Sequence of chain 1.A:
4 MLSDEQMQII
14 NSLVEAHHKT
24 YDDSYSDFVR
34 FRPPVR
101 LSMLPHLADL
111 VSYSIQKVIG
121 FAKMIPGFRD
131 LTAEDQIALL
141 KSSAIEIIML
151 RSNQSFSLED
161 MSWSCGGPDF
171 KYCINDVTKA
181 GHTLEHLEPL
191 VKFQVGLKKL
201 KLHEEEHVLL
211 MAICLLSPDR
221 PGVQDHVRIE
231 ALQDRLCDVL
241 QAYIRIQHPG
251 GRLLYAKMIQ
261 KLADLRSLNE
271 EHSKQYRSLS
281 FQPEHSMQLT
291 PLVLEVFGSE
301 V

A protein and the small-molecule ligand that binds it are described below.
Small molecule (SMILES): CC[C@H](C)[C@H](NC(=O)[C@H](CCCCN)NC(=O)[C@@H](N)Cc1cnc[nH]1)C(=O)N[C@@H](CC(C)C)C(=O)N[C@@H](Cc1cnc[nH]1)C(=O)N[C@@H](CCCN=C(N)N)C(=O)N[C@@H](CC(C)C)C(=O)N[C@@H](CC(C)C)C(=O)N[C@H](C=O)CCC(N)=O

Binding-site contacts:
Ligand atom CB contacts residue GLU295 of chain 1.A at 3.2 Å.
Ligand atom CE1 contacts residue ALA133 of chain 1.A at 3.8 Å (hydrophobic).
Ligand atom O contacts residue LYS123 of chain 1.A at 3.0 Å (salt-bridge).
Ligand atom CD1 contacts residue ILE137 of chain 1.A at 3.6 Å (hydrophobic).
Ligand atom CD1 contacts residue PRO291 of chain 1.A at 3.8 Å (hydrophobic).
Ligand atom CD1 contacts residue GLU295 of chain 1.A at 3.9 Å.
Ligand atom N contacts residue GLU295 of chain 1.A at 3.4 Å (salt-bridge).
Ligand atom OE1 contacts residue LYS123 of chain 1.A at 3.6 Å (salt-bridge).
Ligand atom CG1 contacts residue GLU295 of chain 1.A at 3.5 Å.
Ligand atom CG contacts residue VAL296 of chain 1.A at 3.8 Å (hydrophobic).
Ligand atom CE1 contacts residue GLU300 of chain 1.A at 3.7 Å.
Ligand atom CD2 contacts residue GLN136 of chain 1.A at 3.9 Å.
Ligand atom NE2 contacts residue LYS141 of chain 1.A at 3.3 Å (salt-bridge).
Ligand atom O contacts residue ARG129 of chain 1.A at 3.7 Å.
Ligand atom CG contacts residue ARG129 of chain 1.A at 3.3 Å.
Ligand atom N contacts residue GLU295 of chain 1.A at 2.6 Å (salt-bridge).
Ligand atom CD1 contacts residue GLU295 of chain 1.A at 3.9 Å.
Ligand atom C contacts residue GLU295 of chain 1.A at 3.5 Å.
Ligand atom ND1 contacts residue ILE137 of chain 1.A at 3.9 Å.
Ligand atom CB contacts residue ARG129 of chain 1.A at 3.4 Å.
Ligand atom O contacts residue GLU295 of chain 1.A at 3.6 Å.
Ligand atom CD contacts residue ARG129 of chain 1.A at 3.5 Å.
Ligand atom NE2 contacts residue GLU300 of chain 1.A at 3.2 Å (salt-bridge).
Ligand atom CG2 contacts residue LEU292 of chain 1.A at 3.7 Å (hydrophobic).
Ligand atom NE2 contacts residue ARG129 of chain 1.A at 3.8 Å.
Ligand atom N contacts residue GLU295 of chain 1.A at 3.1 Å (salt-bridge).
Ligand atom CD1 contacts residue ILE119 of chain 1.A at 3.8 Å (hydrophobic).
Ligand atom CD2 contacts residue LEU140 of chain 1.A at 3.7 Å (hydrophobic).
Ligand atom CB contacts residue GLU295 of chain 1.A at 3.5 Å.
Ligand atom CE1 contacts residue VAL301 of chain 1.A at 3.7 Å (hydrophobic).
Ligand atom CD2 contacts residue LYS141 of chain 1.A at 3.8 Å.
Ligand atom CG contacts residue GLU295 of chain 1.A at 3.6 Å.
Ligand atom CA contacts residue GLU295 of chain 1.A at 3.6 Å.
Ligand atom CD1 contacts residue VAL296 of chain 1.A at 3.8 Å (hydrophobic).
Ligand atom CD1 contacts residue LYS141 of chain 1.A at 3.9 Å.
Ligand atom CA contacts residue GLU295 of chain 1.A at 3.5 Å.
Ligand atom CA contacts residue GLU295 of chain 1.A at 3.6 Å.
Ligand atom CD2 contacts residue ILE119 of chain 1.A at 3.7 Å (hydrophobic).
Ligand atom CB contacts residue GLU295 of chain 1.A at 3.6 Å.
Ligand atom C contacts residue GLU295 of chain 1.A at 3.5 Å.